Sequence of chain 1.A:
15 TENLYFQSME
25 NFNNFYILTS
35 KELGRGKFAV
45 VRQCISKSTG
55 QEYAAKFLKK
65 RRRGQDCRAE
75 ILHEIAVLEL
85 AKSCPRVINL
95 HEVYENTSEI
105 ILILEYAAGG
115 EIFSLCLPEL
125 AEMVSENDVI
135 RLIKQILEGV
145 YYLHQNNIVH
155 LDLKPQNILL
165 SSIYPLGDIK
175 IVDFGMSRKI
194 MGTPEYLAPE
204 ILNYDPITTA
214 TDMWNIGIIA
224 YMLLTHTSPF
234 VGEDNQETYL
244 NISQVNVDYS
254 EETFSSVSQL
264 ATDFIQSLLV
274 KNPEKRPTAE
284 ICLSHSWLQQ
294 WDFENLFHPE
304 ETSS

Binding-site contacts:
Ligand atom S contacts residue ARG39 of chain 1.A at 3.5 Å (salt-bridge).
Ligand atom O contacts residue LYS60 of chain 1.A at 2.7 Å (salt-bridge).
Ligand atom C5 contacts residue ALA111 of chain 1.A at 3.1 Å (hydrophobic).
Ligand atom O1 contacts residue LYS60 of chain 1.A at 3.6 Å.
Ligand atom C5 contacts residue TYR110 of chain 1.A at 3.6 Å (hydrophobic).
Ligand atom N1 contacts residue LEU163 of chain 1.A at 3.8 Å.
Ligand atom C14 contacts residue LEU163 of chain 1.A at 3.9 Å (hydrophobic).
Ligand atom N contacts residue TYR110 of chain 1.A at 3.7 Å.
Ligand atom O contacts residue ASP177 of chain 1.A at 3.7 Å.
Ligand atom C7 contacts residue LEU37 of chain 1.A at 3.7 Å (hydrophobic).
Ligand atom O1 contacts residue ARG39 of chain 1.A at 3.1 Å (salt-bridge).
Ligand atom C14 contacts residue ALA111 of chain 1.A at 3.9 Å (hydrophobic).
Ligand atom N contacts residue ALA111 of chain 1.A at 2.9 Å (h-bond).
Ligand atom N contacts residue GLU109 of chain 1.A at 3.5 Å (salt-bridge).
Ligand atom O1 contacts residue VAL45 of chain 1.A at 3.8 Å.
Ligand atom C1 contacts residue EDO1 of chain 1.C at 3.5 Å.
Ligand atom C12 contacts residue ALA111 of chain 1.A at 3.4 Å (hydrophobic).
Ligand atom N contacts residue ALA58 of chain 1.A at 3.6 Å.
Ligand atom C4 contacts residue LEU163 of chain 1.A at 3.5 Å (hydrophobic).
Ligand atom N1 contacts residue ALA58 of chain 1.A at 3.8 Å.
Ligand atom C9 contacts residue LEU37 of chain 1.A at 3.4 Å (hydrophobic).
Ligand atom C2 contacts residue LEU163 of chain 1.A at 3.4 Å (hydrophobic).
Ligand atom C12 contacts residue TYR110 of chain 1.A at 3.6 Å (hydrophobic).
Ligand atom C8 contacts residue LEU37 of chain 1.A at 3.3 Å (hydrophobic).
Ligand atom C11 contacts residue ALA112 of chain 1.A at 3.8 Å (hydrophobic).
Ligand atom C14 contacts residue ALA58 of chain 1.A at 3.5 Å (hydrophobic).
Ligand atom C7 contacts residue GLY114 of chain 1.A at 3.8 Å.
Ligand atom C contacts residue LYS60 of chain 1.A at 3.4 Å.
Ligand atom O contacts residue EDO1 of chain 1.C at 2.6 Å (h-bond).
Ligand atom C13 contacts residue GLU36 of chain 1.A at 3.8 Å.
Ligand atom N contacts residue LEU163 of chain 1.A at 3.9 Å.
Ligand atom C11 contacts residue GLY114 of chain 1.A at 3.8 Å.
Ligand atom C4 contacts residue ALA111 of chain 1.A at 3.7 Å (hydrophobic).
Ligand atom C11 contacts residue TYR110 of chain 1.A at 3.7 Å (hydrophobic).
Ligand atom C contacts residue EDO1 of chain 1.C at 3.3 Å.
Ligand atom C12 contacts residue GLY114 of chain 1.A at 3.7 Å.
Ligand atom S1 contacts residue LEU163 of chain 1.A at 3.8 Å.
Ligand atom C3 contacts residue LEU163 of chain 1.A at 3.2 Å (hydrophobic).
Ligand atom C14 contacts residue GLU109 of chain 1.A at 3.2 Å.
Ligand atom C6 contacts residue ALA111 of chain 1.A at 3.8 Å (hydrophobic).

This protein binds this small molecule.
Small molecule (SMILES): CSc1ccc(-c2cc3ncnc(SCC(=O)O)c3s2)cc1